This protein binds this small molecule.
Small molecule (SMILES): N[C@@H](CCC(=O)O)C(=O)O

Sequence of chain 1.A:
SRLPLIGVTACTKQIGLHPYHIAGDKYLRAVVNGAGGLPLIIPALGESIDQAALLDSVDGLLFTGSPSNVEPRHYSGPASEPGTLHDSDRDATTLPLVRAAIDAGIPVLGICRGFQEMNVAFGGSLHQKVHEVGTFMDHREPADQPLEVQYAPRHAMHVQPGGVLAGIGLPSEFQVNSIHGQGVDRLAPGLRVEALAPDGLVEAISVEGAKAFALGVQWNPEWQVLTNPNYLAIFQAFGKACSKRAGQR

Binding-site contacts:
Ligand atom C contacts residue GLY182 of chain 1.A at 3.6 Å.
Ligand atom CD contacts residue CYS113 of chain 1.A at 3.0 Å (hydrophobic).
Ligand atom OE1 contacts residue SER67 of chain 1.A at 2.9 Å (h-bond).
Ligand atom CG contacts residue ILE180 of chain 1.A at 3.7 Å (hydrophobic).
Ligand atom CB contacts residue ARG114 of chain 1.A at 3.8 Å.
Ligand atom N contacts residue SER69 of chain 1.A at 2.9 Å (h-bond).
Ligand atom OXT contacts residue ASN70 of chain 1.A at 3.6 Å.
Ligand atom OE1 contacts residue GLY66 of chain 1.A at 3.2 Å.
Ligand atom CD contacts residue ARG114 of chain 1.A at 4.1 Å.
Ligand atom OXT contacts residue GLY182 of chain 1.A at 2.9 Å (h-bond).
Ligand atom O contacts residue GLY182 of chain 1.A at 3.3 Å (h-bond).
Ligand atom CA contacts residue SER69 of chain 1.A at 3.6 Å.
Ligand atom OXT contacts residue HIS181 of chain 1.A at 3.8 Å.
Ligand atom C contacts residue HIS181 of chain 1.A at 4.0 Å.
Ligand atom CB contacts residue GLN117 of chain 1.A at 3.8 Å.
Ligand atom CA contacts residue SER67 of chain 1.A at 4.0 Å.
Ligand atom N contacts residue ASN70 of chain 1.A at 2.7 Å (h-bond).
Ligand atom OE1 contacts residue CYS113 of chain 1.A at 3.0 Å (h-bond).
Ligand atom CD contacts residue ILE180 of chain 1.A at 3.9 Å (hydrophobic).
Ligand atom C contacts residue ASN70 of chain 1.A at 3.6 Å.
Ligand atom CB contacts residue SER67 of chain 1.A at 3.2 Å.
Ligand atom O contacts residue GLN117 of chain 1.A at 3.0 Å (h-bond).
Ligand atom CD contacts residue SER67 of chain 1.A at 3.0 Å.
Ligand atom OE2 contacts residue SER67 of chain 1.A at 3.5 Å (h-bond).
Ligand atom N contacts residue PRO68 of chain 1.A at 3.2 Å (h-bond).
Ligand atom OE2 contacts residue CYS113 of chain 1.A at 3.5 Å (h-bond).
Ligand atom CG contacts residue CYS113 of chain 1.A at 3.4 Å (hydrophobic).
Ligand atom N contacts residue SER67 of chain 1.A at 3.4 Å (h-bond).
Ligand atom O contacts residue HIS181 of chain 1.A at 3.3 Å.
Ligand atom CA contacts residue ASN70 of chain 1.A at 3.2 Å.
Ligand atom OE1 contacts residue ARG114 of chain 1.A at 3.0 Å (salt-bridge).
Ligand atom O contacts residue GLN183 of chain 1.A at 3.0 Å (h-bond).
Ligand atom C contacts residue GLN117 of chain 1.A at 3.9 Å.
Ligand atom C contacts residue GLN183 of chain 1.A at 3.6 Å.
Ligand atom CA contacts residue GLN117 of chain 1.A at 3.6 Å.
Ligand atom CG contacts residue SER67 of chain 1.A at 3.2 Å.
Ligand atom CB contacts residue CYS113 of chain 1.A at 3.9 Å (hydrophobic).
Ligand atom CB contacts residue SER69 of chain 1.A at 4.0 Å.
Ligand atom OXT contacts residue GLN183 of chain 1.A at 3.6 Å.
Ligand atom OE2 contacts residue ILE180 of chain 1.A at 3.5 Å (h-bond).